This protein binds this small molecule.
Small molecule (SMILES): O=C(Nc1cccc(-c2nnn[nH]2)c1)c1cccc(Br)c1

Sequence of chain 1.A:
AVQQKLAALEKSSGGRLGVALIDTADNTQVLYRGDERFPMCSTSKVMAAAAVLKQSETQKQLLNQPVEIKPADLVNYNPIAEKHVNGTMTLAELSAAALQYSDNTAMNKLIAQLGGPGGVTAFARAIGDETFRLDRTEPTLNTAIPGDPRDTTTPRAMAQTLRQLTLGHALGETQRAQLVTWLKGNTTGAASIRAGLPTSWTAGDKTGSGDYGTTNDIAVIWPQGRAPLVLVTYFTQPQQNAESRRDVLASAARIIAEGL

Binding-site contacts:
Ligand atom BR1 contacts residue ILE148 of chain 1.A at 3.7 Å.
Ligand atom BR1 contacts residue ASP151 of chain 1.A at 3.3 Å.
Ligand atom BR1 contacts residue ARG153 of chain 1.A at 3.7 Å.